Sequence of chain 1.A:
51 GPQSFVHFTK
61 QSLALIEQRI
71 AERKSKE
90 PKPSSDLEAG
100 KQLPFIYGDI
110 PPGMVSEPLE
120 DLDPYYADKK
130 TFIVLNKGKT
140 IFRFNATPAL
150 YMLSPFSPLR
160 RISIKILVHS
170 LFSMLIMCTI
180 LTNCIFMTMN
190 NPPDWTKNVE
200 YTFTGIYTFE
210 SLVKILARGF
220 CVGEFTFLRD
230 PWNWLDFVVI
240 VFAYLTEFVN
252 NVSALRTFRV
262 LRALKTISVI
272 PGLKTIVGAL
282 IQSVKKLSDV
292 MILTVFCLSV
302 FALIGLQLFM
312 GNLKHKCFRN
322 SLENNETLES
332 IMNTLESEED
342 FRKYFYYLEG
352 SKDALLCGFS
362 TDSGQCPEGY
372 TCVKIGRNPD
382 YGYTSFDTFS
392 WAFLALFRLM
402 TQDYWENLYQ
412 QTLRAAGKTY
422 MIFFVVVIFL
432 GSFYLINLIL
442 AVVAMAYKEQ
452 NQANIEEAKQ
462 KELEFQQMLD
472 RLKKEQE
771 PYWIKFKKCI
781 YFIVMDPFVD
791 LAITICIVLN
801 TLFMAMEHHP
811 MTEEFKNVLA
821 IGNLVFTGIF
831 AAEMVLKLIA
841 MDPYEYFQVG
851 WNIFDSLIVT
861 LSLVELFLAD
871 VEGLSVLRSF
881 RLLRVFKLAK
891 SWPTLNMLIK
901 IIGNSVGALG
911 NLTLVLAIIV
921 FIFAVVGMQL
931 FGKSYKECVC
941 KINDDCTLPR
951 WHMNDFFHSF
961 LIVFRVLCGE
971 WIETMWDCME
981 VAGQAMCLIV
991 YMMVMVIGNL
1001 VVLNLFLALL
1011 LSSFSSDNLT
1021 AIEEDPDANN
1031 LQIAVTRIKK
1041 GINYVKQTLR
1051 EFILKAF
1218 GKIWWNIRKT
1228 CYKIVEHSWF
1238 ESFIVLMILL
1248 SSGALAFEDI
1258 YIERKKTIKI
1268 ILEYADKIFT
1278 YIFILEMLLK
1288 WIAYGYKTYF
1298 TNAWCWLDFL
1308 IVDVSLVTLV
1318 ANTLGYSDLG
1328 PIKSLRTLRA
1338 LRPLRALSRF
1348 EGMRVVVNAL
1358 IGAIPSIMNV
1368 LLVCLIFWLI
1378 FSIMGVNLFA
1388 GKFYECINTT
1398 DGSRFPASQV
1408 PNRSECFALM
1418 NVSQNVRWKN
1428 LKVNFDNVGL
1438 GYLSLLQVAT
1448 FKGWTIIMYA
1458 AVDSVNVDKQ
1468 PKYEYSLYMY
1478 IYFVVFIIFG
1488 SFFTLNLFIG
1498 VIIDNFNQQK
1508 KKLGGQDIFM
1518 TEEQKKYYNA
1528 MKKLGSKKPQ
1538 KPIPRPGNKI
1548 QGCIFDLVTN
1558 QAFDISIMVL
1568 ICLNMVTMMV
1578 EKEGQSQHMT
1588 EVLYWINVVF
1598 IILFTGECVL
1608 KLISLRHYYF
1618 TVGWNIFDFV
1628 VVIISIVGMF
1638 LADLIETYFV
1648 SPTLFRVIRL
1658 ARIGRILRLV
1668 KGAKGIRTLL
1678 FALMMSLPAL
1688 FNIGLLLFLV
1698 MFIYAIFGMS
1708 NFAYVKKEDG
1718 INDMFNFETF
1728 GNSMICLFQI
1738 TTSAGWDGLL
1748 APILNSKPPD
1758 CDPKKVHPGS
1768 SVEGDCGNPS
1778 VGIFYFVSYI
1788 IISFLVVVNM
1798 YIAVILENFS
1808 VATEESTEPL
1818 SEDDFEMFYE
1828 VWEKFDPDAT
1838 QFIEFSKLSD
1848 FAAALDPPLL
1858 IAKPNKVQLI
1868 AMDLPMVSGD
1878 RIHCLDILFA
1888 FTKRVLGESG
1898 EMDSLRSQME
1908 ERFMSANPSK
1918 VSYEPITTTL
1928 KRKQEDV

This protein binds this small molecule.
Small molecule (SMILES): CC(=O)N[C@@H]1[C@@H](O)[C@H](O)[C@@H](CO)O[C@H]1O

Binding-site contacts:
Ligand atom O5 contacts residue ASN326 of chain 1.A at 2.2 Å (h-bond).
Ligand atom C4 contacts residue ASN326 of chain 1.A at 4.1 Å.
Ligand atom C1 contacts residue ASN326 of chain 1.A at 1.4 Å.
Ligand atom C7 contacts residue ASN326 of chain 1.A at 3.1 Å.
Ligand atom C3 contacts residue ASN326 of chain 1.A at 3.8 Å.
Ligand atom O7 contacts residue ASN326 of chain 1.A at 2.7 Å (h-bond).
Ligand atom C2 contacts residue ASN326 of chain 1.A at 2.5 Å.
Ligand atom C8 contacts residue ASN326 of chain 1.A at 4.2 Å.
Ligand atom C5 contacts residue ASN326 of chain 1.A at 3.5 Å.
Ligand atom N2 contacts residue ASN326 of chain 1.A at 3.1 Å (h-bond).